This protein binds this small molecule.
Small molecule (SMILES): O=C(O)c1[nH]c(=O)[nH]c(=O)c1F

Binding-site contacts:
Ligand atom O6 contacts residue KCX103 of chain 1.A at 3.8 Å.
Ligand atom F5 contacts residue KCX103 of chain 1.A at 3.7 Å.
Ligand atom N1 contacts residue ASP233 of chain 1.A at 4.1 Å.
Ligand atom O6 contacts residue HIS137 of chain 1.A at 2.9 Å (h-bond).
Ligand atom O2 contacts residue PRO249 of chain 1.A at 3.2 Å.
Ligand atom C5 contacts residue ZN1 of chain 1.C at 4.1 Å.
Ligand atom O42 contacts residue ASN52 of chain 1.A at 2.8 Å (h-bond).
Ligand atom C6 contacts residue ZN1 of chain 1.B at 3.3 Å.
Ligand atom C2 contacts residue GLY250 of chain 1.A at 3.9 Å.
Ligand atom O2 contacts residue VAL207 of chain 1.A at 3.5 Å.
Ligand atom C6 contacts residue HIS137 of chain 1.A at 4.0 Å.
Ligand atom O42 contacts residue ARG22 of chain 1.A at 2.9 Å (salt-bridge).
Ligand atom O41 contacts residue HIS237 of chain 1.A at 3.0 Å (h-bond).
Ligand atom F5 contacts residue ZN1 of chain 1.C at 4.0 Å.
Ligand atom C4 contacts residue PRO249 of chain 1.A at 3.9 Å (hydrophobic).
Ligand atom O41 contacts residue ALA235 of chain 1.A at 3.8 Å.
Ligand atom O2 contacts residue GLY250 of chain 1.A at 3.2 Å (h-bond).
Ligand atom C5 contacts residue HIS20 of chain 1.A at 4.0 Å.
Ligand atom N3 contacts residue GLY250 of chain 1.A at 3.9 Å.
Ligand atom O6 contacts residue ZN1 of chain 1.B at 2.5 Å.
Ligand atom F5 contacts residue TYR105 of chain 1.A at 3.6 Å.
Ligand atom N3 contacts residue PRO249 of chain 1.A at 2.9 Å (h-bond).
Ligand atom N1 contacts residue ZN1 of chain 1.B at 4.0 Å.
Ligand atom C6 contacts residue ARG208 of chain 1.A at 3.7 Å.
Ligand atom C2 contacts residue ARG208 of chain 1.A at 3.4 Å.
Ligand atom O41 contacts residue ARG22 of chain 1.A at 2.8 Å (salt-bridge).
Ligand atom F5 contacts residue ASN52 of chain 1.A at 3.1 Å.
Ligand atom C41 contacts residue ARG22 of chain 1.A at 3.5 Å.
Ligand atom C2 contacts residue PRO249 of chain 1.A at 3.5 Å (hydrophobic).
Ligand atom C41 contacts residue HIS20 of chain 1.A at 4.1 Å.
Ligand atom O2 contacts residue ARG208 of chain 1.A at 2.9 Å (salt-bridge).
Ligand atom C41 contacts residue ALA235 of chain 1.A at 4.0 Å (hydrophobic).
Ligand atom N1 contacts residue ARG208 of chain 1.A at 2.7 Å (salt-bridge).
Ligand atom O42 contacts residue HIS20 of chain 1.A at 3.3 Å (h-bond).
Ligand atom C41 contacts residue ASN52 of chain 1.A at 3.9 Å.
Ligand atom N3 contacts residue ALA235 of chain 1.A at 3.9 Å.
Ligand atom O41 contacts residue PRO249 of chain 1.A at 3.1 Å (h-bond).
Ligand atom F5 contacts residue HIS20 of chain 1.A at 3.4 Å.
Ligand atom O6 contacts residue ARG208 of chain 1.A at 3.8 Å.
Ligand atom C41 contacts residue PRO249 of chain 1.A at 4.0 Å (hydrophobic).

Sequence of chain 1.A:
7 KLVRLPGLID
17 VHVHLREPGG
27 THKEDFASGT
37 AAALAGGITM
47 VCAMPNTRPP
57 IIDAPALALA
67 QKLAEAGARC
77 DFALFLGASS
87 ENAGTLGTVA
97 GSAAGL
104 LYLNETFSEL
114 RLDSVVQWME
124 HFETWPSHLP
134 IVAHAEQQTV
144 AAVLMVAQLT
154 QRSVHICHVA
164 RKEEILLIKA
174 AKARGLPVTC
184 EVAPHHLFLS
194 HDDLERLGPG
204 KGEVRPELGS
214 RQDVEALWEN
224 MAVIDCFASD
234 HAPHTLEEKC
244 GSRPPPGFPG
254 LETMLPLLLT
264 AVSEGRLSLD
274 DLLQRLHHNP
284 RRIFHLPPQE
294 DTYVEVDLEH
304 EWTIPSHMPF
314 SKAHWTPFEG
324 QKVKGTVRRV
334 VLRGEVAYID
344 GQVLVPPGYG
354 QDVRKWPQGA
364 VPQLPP